Sequence of chain 3.B:
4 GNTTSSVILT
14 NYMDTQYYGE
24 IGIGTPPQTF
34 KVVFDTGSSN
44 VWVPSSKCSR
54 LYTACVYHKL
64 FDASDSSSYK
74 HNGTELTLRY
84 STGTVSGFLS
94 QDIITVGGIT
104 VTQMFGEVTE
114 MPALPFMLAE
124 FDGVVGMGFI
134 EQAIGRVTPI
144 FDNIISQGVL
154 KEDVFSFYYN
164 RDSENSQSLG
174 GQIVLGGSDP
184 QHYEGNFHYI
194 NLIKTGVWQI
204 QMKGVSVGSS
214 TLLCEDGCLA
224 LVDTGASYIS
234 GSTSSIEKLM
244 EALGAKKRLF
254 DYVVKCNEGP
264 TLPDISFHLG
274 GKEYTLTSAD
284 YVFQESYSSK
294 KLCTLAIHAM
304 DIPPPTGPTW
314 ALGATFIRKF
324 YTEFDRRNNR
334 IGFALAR

Sequence of chain 2.B:
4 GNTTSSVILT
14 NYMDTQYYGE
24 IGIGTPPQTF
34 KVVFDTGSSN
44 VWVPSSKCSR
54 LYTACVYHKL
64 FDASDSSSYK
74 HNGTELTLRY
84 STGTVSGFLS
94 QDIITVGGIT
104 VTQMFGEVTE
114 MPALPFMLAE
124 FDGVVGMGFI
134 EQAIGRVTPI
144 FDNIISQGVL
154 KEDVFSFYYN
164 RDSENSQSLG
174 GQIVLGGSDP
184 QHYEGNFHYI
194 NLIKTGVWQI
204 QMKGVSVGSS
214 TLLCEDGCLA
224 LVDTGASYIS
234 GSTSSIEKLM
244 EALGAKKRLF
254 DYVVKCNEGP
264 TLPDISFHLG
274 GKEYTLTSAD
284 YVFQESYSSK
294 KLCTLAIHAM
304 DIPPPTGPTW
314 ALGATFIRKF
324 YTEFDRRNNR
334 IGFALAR

This protein binds this small molecule.
Small molecule (SMILES): CCc1nc(N)nc(N)c1-c1ccc2c(c1)N(CCCOC)[C@H](c1ccccc1)CC2

Binding-site contacts:
Ligand atom N4 contacts residue ASP226 of chain 3.B at 3.2 Å (salt-bridge).
Ligand atom C17 contacts residue PHE124 of chain 3.B at 3.7 Å (hydrophobic).
Ligand atom C20 contacts residue ASP38 of chain 3.B at 3.8 Å.
Ligand atom C4 contacts residue GLY228 of chain 3.B at 3.7 Å.
Ligand atom C2 contacts residue GLY228 of chain 3.B at 3.5 Å.
Ligand atom C22 contacts residue GLN19 of chain 3.B at 3.8 Å.
Ligand atom C1 contacts residue GLY228 of chain 3.B at 3.6 Å.
Ligand atom C20 contacts residue VAL36 of chain 3.B at 3.4 Å (hydrophobic).
Ligand atom C14 contacts residue ALA122 of chain 3.B at 3.8 Å (hydrophobic).
Ligand atom C7 contacts residue THR85 of chain 3.B at 3.5 Å.
Ligand atom C3 contacts residue TYR83 of chain 3.B at 3.7 Å (hydrophobic).
Ligand atom N2 contacts residue TYR83 of chain 3.B at 3.6 Å.
Ligand atom N3 contacts residue SER84 of chain 3.B at 3.1 Å (h-bond).
Ligand atom C6 contacts residue ASP38 of chain 3.B at 3.6 Å.
Ligand atom C13 contacts residue PRO118 of chain 3.B at 3.7 Å (hydrophobic).
Ligand atom C6 contacts residue VAL127 of chain 3.B at 3.7 Å (hydrophobic).
Ligand atom N2 contacts residue ASP38 of chain 3.B at 2.6 Å (salt-bridge).
Ligand atom C20 contacts residue VAL127 of chain 3.B at 3.8 Å (hydrophobic).
Ligand atom C19 contacts residue GLY228 of chain 3.B at 3.8 Å.
Ligand atom C19 contacts residue TYR20 of chain 3.B at 3.8 Å (hydrophobic).
Ligand atom C19 contacts residue THR227 of chain 3.B at 3.5 Å.
Ligand atom C14 contacts residue PHE124 of chain 3.B at 3.8 Å (hydrophobic).
Ligand atom C18 contacts residue SER230 of chain 3.B at 3.8 Å.
Ligand atom N4 contacts residue GLY40 of chain 3.B at 3.8 Å.
Ligand atom C18 contacts residue THR18 of chain 3.B at 3.4 Å.
Ligand atom C3 contacts residue GLY228 of chain 3.B at 3.6 Å.
Ligand atom C3 contacts residue ASP38 of chain 3.B at 3.5 Å.
Ligand atom C2 contacts residue ASP38 of chain 3.B at 3.5 Å.
Ligand atom O1 contacts residue TYR20 of chain 3.B at 3.8 Å.
Ligand atom C17 contacts residue THR18 of chain 3.B at 3.8 Å.
Ligand atom N3 contacts residue THR85 of chain 3.B at 3.0 Å (h-bond).
Ligand atom C8 contacts residue THR85 of chain 3.B at 3.3 Å.
Ligand atom C8 contacts residue PHE119 of chain 3.B at 3.7 Å (hydrophobic).
Ligand atom N2 contacts residue GLY228 of chain 3.B at 3.6 Å (h-bond).
Ligand atom C12 contacts residue THR85 of chain 3.B at 3.8 Å.
Ligand atom N4 contacts residue ASP38 of chain 3.B at 3.1 Å (salt-bridge).
Ligand atom N1 contacts residue GLY228 of chain 3.B at 3.6 Å (h-bond).
Ligand atom C18 contacts residue GLY228 of chain 3.B at 3.4 Å.
Ligand atom C16 contacts residue SER230 of chain 3.B at 3.8 Å.
Ligand atom O1 contacts residue GLN19 of chain 3.B at 3.7 Å.